The small molecule below binds the protein below.
Small molecule (SMILES): CCO[C@@H]1O[C@H](CO)[C@H](O[C@H]2O[C@H](CO)[C@H](O)[C@H](O)[C@H]2O)[C@H](O)[C@H]1O

Binding-site contacts:
Ligand atom C3 contacts residue PHE126 of chain 1.B at 3.4 Å (hydrophobic).
Ligand atom C4 contacts residue GLY215 of chain 1.B at 3.9 Å.
Ligand atom O6 contacts residue HIS84 of chain 1.B at 3.0 Å (h-bond).
Ligand atom O6 contacts residue GLY215 of chain 1.B at 4.2 Å.
Ligand atom C3 contacts residue ASN128 of chain 1.B at 4.0 Å.
Ligand atom C7 contacts residue THR129 of chain 1.B at 4.1 Å.
Ligand atom O3 contacts residue GLY105 of chain 1.B at 2.8 Å (h-bond).
Ligand atom C6 contacts residue ALA220 of chain 1.B at 3.8 Å (hydrophobic).
Ligand atom C1 contacts residue ASP212 of chain 1.B at 4.0 Å.
Ligand atom O6 contacts residue ALA220 of chain 1.B at 3.5 Å.
Ligand atom C3 contacts residue GLY105 of chain 1.B at 4.1 Å.
Ligand atom O3 contacts residue PHE126 of chain 1.B at 3.9 Å.
Ligand atom C3 contacts residue GLY215 of chain 1.B at 3.9 Å.
Ligand atom C2 contacts residue ASP212 of chain 1.B at 4.0 Å.
Ligand atom O4 contacts residue ASP87 of chain 1.B at 2.6 Å (salt-bridge).
Ligand atom C1 contacts residue SER214 of chain 1.B at 3.7 Å.
Ligand atom C4 contacts residue ASP212 of chain 1.B at 4.1 Å.
Ligand atom O3 contacts residue GLY215 of chain 1.B at 3.7 Å.
Ligand atom C8 contacts residue THR129 of chain 1.B at 3.4 Å.
Ligand atom O4 contacts residue ASP212 of chain 1.B at 3.0 Å (salt-bridge).
Ligand atom C3 contacts residue ASP87 of chain 1.B at 3.6 Å.
Ligand atom O2 contacts residue ASN128 of chain 1.B at 3.6 Å (h-bond).
Ligand atom O3 contacts residue ASN128 of chain 1.B at 3.5 Å (h-bond).
Ligand atom C4 contacts residue PHE126 of chain 1.B at 3.6 Å (hydrophobic).
Ligand atom C6 contacts residue SER214 of chain 1.B at 3.6 Å.
Ligand atom C5 contacts residue ASP212 of chain 1.B at 4.1 Å.
Ligand atom C4 contacts residue SER214 of chain 1.B at 4.1 Å.
Ligand atom O3 contacts residue GLY104 of chain 1.B at 3.6 Å.
Ligand atom O3 contacts residue PHE126 of chain 1.B at 3.7 Å.
Ligand atom C5 contacts residue PHE126 of chain 1.B at 4.0 Å (hydrophobic).
Ligand atom O4 contacts residue GLY104 of chain 1.B at 3.9 Å.
Ligand atom C6 contacts residue GLY211 of chain 1.B at 3.8 Å.
Ligand atom O4 contacts residue GLY211 of chain 1.B at 3.4 Å.
Ligand atom C4 contacts residue ASP87 of chain 1.B at 3.5 Å.
Ligand atom O5 contacts residue SER214 of chain 1.B at 4.0 Å.
Ligand atom C2 contacts residue PHE126 of chain 1.B at 4.2 Å (hydrophobic).
Ligand atom O5 contacts residue GLY215 of chain 1.B at 3.9 Å.
Ligand atom O5 contacts residue ASP212 of chain 1.B at 3.6 Å.
Ligand atom O3 contacts residue ASP87 of chain 1.B at 2.6 Å (salt-bridge).
Ligand atom C6 contacts residue ASP212 of chain 1.B at 3.6 Å.

Sequence of chain 1.B:
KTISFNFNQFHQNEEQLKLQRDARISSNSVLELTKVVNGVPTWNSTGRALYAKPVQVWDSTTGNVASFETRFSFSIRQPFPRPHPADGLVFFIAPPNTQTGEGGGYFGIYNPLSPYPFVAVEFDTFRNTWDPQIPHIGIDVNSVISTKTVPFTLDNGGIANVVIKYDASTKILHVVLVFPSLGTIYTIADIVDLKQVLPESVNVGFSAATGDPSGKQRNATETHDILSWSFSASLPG